Sequence of chain 48.E:
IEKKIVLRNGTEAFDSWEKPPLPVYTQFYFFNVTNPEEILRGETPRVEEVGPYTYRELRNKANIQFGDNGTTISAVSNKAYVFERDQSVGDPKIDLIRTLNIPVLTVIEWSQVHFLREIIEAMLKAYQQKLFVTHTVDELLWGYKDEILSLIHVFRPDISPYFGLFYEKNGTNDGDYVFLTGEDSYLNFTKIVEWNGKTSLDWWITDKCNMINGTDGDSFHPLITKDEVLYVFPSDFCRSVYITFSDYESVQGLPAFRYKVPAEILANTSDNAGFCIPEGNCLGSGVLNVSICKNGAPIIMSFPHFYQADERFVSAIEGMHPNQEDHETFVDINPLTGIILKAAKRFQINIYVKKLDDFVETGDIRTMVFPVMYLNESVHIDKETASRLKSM

Binding-site contacts:
Ligand atom C8 contacts residue TYR41 of chain 48.E at 3.6 Å (hydrophobic).
Ligand atom C2 contacts residue ARG358 of chain 48.E at 4.3 Å.
Ligand atom O5 contacts residue ASP338 of chain 48.E at 4.2 Å.
Ligand atom O7 contacts residue ASN388 of chain 48.E at 3.9 Å.
Ligand atom C5 contacts residue ASN388 of chain 48.E at 3.6 Å.
Ligand atom C8 contacts residue GLU61 of chain 48.E at 3.3 Å.
Ligand atom C5 contacts residue TYR41 of chain 48.E at 3.4 Å (hydrophobic).
Ligand atom C7 contacts residue ASN388 of chain 48.E at 3.6 Å.
Ligand atom C4 contacts residue ASN388 of chain 48.E at 4.2 Å.
Ligand atom C3 contacts residue ASN388 of chain 48.E at 3.8 Å.
Ligand atom C6 contacts residue ASP338 of chain 48.E at 3.3 Å.
Ligand atom O5 contacts residue TYR41 of chain 48.E at 4.4 Å.
Ligand atom C4 contacts residue TYR41 of chain 48.E at 3.9 Å (hydrophobic).
Ligand atom C6 contacts residue TYR41 of chain 48.E at 3.6 Å (hydrophobic).
Ligand atom O6 contacts residue TYR386 of chain 48.E at 4.0 Å.
Ligand atom N2 contacts residue TYR41 of chain 48.E at 4.3 Å.
Ligand atom O6 contacts residue ARG358 of chain 48.E at 3.3 Å.
Ligand atom C8 contacts residue SER390 of chain 48.E at 3.3 Å.
Ligand atom O4 contacts residue ASP338 of chain 48.E at 4.2 Å.
Ligand atom C2 contacts residue ASN388 of chain 48.E at 2.5 Å.
Ligand atom O5 contacts residue ARG358 of chain 48.E at 3.4 Å (salt-bridge).
Ligand atom C7 contacts residue GLN39 of chain 48.E at 4.1 Å.
Ligand atom O5 contacts residue ASN388 of chain 48.E at 2.3 Å (h-bond).
Ligand atom O6 contacts residue ASP338 of chain 48.E at 2.9 Å (salt-bridge).
Ligand atom C4 contacts residue ASP338 of chain 48.E at 4.3 Å.
Ligand atom O7 contacts residue TYR41 of chain 48.E at 3.3 Å (h-bond).
Ligand atom O7 contacts residue GLN39 of chain 48.E at 2.9 Å (h-bond).
Ligand atom O4 contacts residue TYR41 of chain 48.E at 3.5 Å (h-bond).
Ligand atom C5 contacts residue ASP338 of chain 48.E at 3.5 Å.
Ligand atom C3 contacts residue TYR41 of chain 48.E at 4.2 Å (hydrophobic).
Ligand atom C6 contacts residue ARG358 of chain 48.E at 4.4 Å.
Ligand atom O6 contacts residue HIS339 of chain 48.E at 3.9 Å.
Ligand atom C1 contacts residue ASN388 of chain 48.E at 1.4 Å.
Ligand atom C1 contacts residue ARG358 of chain 48.E at 3.7 Å.
Ligand atom C7 contacts residue TYR41 of chain 48.E at 3.5 Å (hydrophobic).
Ligand atom O6 contacts residue TYR41 of chain 48.E at 3.6 Å.
Ligand atom C1 contacts residue ASP338 of chain 48.E at 4.3 Å.
Ligand atom C7 contacts residue SER390 of chain 48.E at 4.2 Å.
Ligand atom C3 contacts residue ASP338 of chain 48.E at 4.5 Å.
Ligand atom N2 contacts residue ASN388 of chain 48.E at 2.9 Å (h-bond).

A small-molecule ligand and the protein it binds are described below.
Small molecule (SMILES): CC(=O)N[C@H]1[C@H](O[C@H]2[C@H](O)[C@@H](NC(C)=O)CO[C@@H]2CO)O[C@H](CO)[C@@H](O[C@@H]2O[C@H](CO[C@H]3O[C@H](CO)[C@@H](O)[C@H](O)[C@@H]3O)[C@@H](O)[C@H](O[C@H]3O[C@H](CO)[C@@H](O)[C@H](O)[C@@H]3O)[C@@H]2O)[C@@H]1O